Binding-site contacts:
Ligand atom NH1 contacts residue HEM1 of chain 1.J at 3.8 Å.
Ligand atom NH2 contacts residue HEM1 of chain 1.J at 3.4 Å.
Ligand atom NH1 contacts residue CMO1 of chain 1.M at 2.9 Å (h-bond).
Ligand atom O contacts residue TYR264 of chain 1.B at 3.4 Å (h-bond).
Ligand atom NE contacts residue CMO1 of chain 1.M at 3.5 Å (h-bond).
Ligand atom O contacts residue GLN180 of chain 1.B at 2.9 Å (h-bond).
Ligand atom CG contacts residue HEM1 of chain 1.J at 4.0 Å.
Ligand atom CD contacts residue VAL269 of chain 1.B at 3.9 Å (hydrophobic).
Ligand atom O contacts residue TYR290 of chain 1.B at 2.7 Å (h-bond).
Ligand atom OXT contacts residue TYR290 of chain 1.B at 3.4 Å.
Ligand atom CD contacts residue CMO1 of chain 1.M at 3.3 Å.
Ligand atom NH2 contacts residue TYR290 of chain 1.B at 4.0 Å.
Ligand atom CB contacts residue GLU294 of chain 1.B at 3.2 Å.
Ligand atom NE contacts residue GLU294 of chain 1.B at 2.8 Å (salt-bridge).
Ligand atom CG contacts residue GLU294 of chain 1.B at 3.4 Å.
Ligand atom OXT contacts residue GLU294 of chain 1.B at 3.6 Å (salt-bridge).
Ligand atom NH2 contacts residue GLU294 of chain 1.B at 2.9 Å (salt-bridge).
Ligand atom CZ contacts residue HEM1 of chain 1.J at 4.0 Å.
Ligand atom NE contacts residue PRO267 of chain 1.B at 3.9 Å.
Ligand atom OXT contacts residue ASP299 of chain 1.B at 2.5 Å (salt-bridge).
Ligand atom CA contacts residue GLN180 of chain 1.B at 3.4 Å.
Ligand atom CZ contacts residue PRO267 of chain 1.B at 3.8 Å (hydrophobic).
Ligand atom CA contacts residue GLU294 of chain 1.B at 3.5 Å.
Ligand atom CZ contacts residue TRP289 of chain 1.B at 3.8 Å (hydrophobic).
Ligand atom CZ contacts residue CMO1 of chain 1.M at 3.4 Å.
Ligand atom CD contacts residue PRO267 of chain 1.B at 3.9 Å (hydrophobic).
Ligand atom N contacts residue HEM1 of chain 1.J at 2.9 Å (h-bond).
Ligand atom CZ contacts residue GLU294 of chain 1.B at 3.7 Å.
Ligand atom O contacts residue ASP299 of chain 1.B at 3.5 Å (salt-bridge).
Ligand atom N contacts residue GLU294 of chain 1.B at 2.9 Å (salt-bridge).
Ligand atom CB contacts residue TYR290 of chain 1.B at 3.9 Å (hydrophobic).
Ligand atom CA contacts residue HEM1 of chain 1.J at 4.0 Å.
Ligand atom CD contacts residue GLU294 of chain 1.B at 3.7 Å.
Ligand atom NH1 contacts residue PRO267 of chain 1.B at 3.7 Å.
Ligand atom NH2 contacts residue TRP289 of chain 1.B at 2.9 Å (h-bond).
Ligand atom C contacts residue GLN180 of chain 1.B at 3.5 Å.
Ligand atom C contacts residue TYR290 of chain 1.B at 3.4 Å (hydrophobic).
Ligand atom CG contacts residue VAL269 of chain 1.B at 3.9 Å (hydrophobic).
Ligand atom C contacts residue ASP299 of chain 1.B at 3.4 Å.
Ligand atom CB contacts residue GLN180 of chain 1.B at 3.6 Å.

This protein binds this small molecule.
Small molecule (SMILES): NC(=[NH2+])NCCC[C@H](N)C(=O)O

Sequence of chain 1.B:
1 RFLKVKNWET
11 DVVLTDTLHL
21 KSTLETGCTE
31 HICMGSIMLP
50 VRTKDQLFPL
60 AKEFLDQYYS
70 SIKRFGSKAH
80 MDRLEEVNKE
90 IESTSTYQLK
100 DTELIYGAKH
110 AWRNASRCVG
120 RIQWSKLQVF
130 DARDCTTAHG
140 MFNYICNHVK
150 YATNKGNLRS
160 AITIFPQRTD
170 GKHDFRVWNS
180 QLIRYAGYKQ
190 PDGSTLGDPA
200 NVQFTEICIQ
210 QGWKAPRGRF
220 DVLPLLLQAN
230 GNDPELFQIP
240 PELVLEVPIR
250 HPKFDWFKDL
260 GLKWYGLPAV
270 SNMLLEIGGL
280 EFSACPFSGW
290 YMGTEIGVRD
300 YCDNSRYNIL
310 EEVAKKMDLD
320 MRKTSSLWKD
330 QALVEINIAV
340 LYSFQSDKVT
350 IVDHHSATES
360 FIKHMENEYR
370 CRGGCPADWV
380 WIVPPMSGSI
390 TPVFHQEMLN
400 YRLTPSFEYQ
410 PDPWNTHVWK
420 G